Binding-site contacts:
Ligand atom O5 contacts residue ASN322 of chain 1.E at 2.3 Å (h-bond).
Ligand atom C2 contacts residue THR324 of chain 1.E at 4.3 Å.
Ligand atom C5 contacts residue ASN322 of chain 1.E at 3.6 Å.
Ligand atom C8 contacts residue ASN322 of chain 1.E at 3.7 Å.
Ligand atom C1 contacts residue ASN322 of chain 1.E at 1.4 Å.
Ligand atom C8 contacts residue THR324 of chain 1.E at 4.1 Å.
Ligand atom O7 contacts residue THR324 of chain 1.E at 3.5 Å (h-bond).
Ligand atom C7 contacts residue THR324 of chain 1.E at 3.8 Å.
Ligand atom C6 contacts residue MET294 of chain 1.E at 4.5 Å (hydrophobic).
Ligand atom N2 contacts residue ASN322 of chain 1.E at 2.9 Å (h-bond).
Ligand atom C2 contacts residue ASN322 of chain 1.E at 2.4 Å.
Ligand atom C3 contacts residue ASN322 of chain 1.E at 3.7 Å.
Ligand atom C4 contacts residue ASN322 of chain 1.E at 4.1 Å.
Ligand atom C7 contacts residue ASN322 of chain 1.E at 3.6 Å.
Ligand atom O6 contacts residue ASN322 of chain 1.E at 4.3 Å.

A protein and the small-molecule ligand that binds it are described below.
Small molecule (SMILES): CC(=O)N[C@@H]1[C@@H](O)[C@H](O)[C@@H](CO)O[C@H]1O

Sequence of chain 1.E:
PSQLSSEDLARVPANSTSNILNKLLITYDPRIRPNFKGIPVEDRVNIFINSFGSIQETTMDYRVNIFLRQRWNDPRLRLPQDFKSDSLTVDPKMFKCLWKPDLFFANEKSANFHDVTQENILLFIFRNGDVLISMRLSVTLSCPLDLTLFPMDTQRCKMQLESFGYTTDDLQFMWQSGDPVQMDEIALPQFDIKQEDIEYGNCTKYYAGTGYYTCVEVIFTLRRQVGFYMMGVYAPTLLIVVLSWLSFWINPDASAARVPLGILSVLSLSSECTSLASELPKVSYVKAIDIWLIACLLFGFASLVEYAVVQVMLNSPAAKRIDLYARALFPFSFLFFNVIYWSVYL